Sequence of chain 1.A:
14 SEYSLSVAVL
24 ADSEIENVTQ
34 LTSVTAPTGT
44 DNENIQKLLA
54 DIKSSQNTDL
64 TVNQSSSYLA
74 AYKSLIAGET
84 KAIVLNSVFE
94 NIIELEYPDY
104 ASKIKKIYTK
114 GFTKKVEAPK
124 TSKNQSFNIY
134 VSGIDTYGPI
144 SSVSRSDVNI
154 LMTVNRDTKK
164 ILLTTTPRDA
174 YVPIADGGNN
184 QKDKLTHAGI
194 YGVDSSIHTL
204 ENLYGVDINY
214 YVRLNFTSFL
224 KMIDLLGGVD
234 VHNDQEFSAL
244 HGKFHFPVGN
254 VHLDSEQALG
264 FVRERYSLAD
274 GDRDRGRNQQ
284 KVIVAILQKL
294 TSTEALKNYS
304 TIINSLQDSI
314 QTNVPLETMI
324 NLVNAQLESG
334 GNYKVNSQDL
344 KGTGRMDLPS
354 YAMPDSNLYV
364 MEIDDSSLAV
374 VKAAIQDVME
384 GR

The small molecule below binds the protein below.
Small molecule (SMILES): CC(C)=CCC/C(C)=C\CC/C(C)=C\CC/C(C)=C\CC/C(C)=C\CC/C(C)=C\CC/C(C)=C\CC/C(C)=C\CO[P](=O)(O)OP(=O)(O)O

Binding-site contacts:
Ligand atom C3 contacts residue LEU293 of chain 1.A at 3.2 Å (hydrophobic).
Ligand atom C40 contacts residue ASP138 of chain 1.A at 3.7 Å.
Ligand atom C11 contacts residue VAL157 of chain 1.A at 3.7 Å (hydrophobic).
Ligand atom C33 contacts residue LEU217 of chain 1.A at 3.4 Å (hydrophobic).
Ligand atom P2 contacts residue MG1 of chain 1.B at 3.5 Å.
Ligand atom C31 contacts residue PHE222 of chain 1.A at 3.7 Å (hydrophobic).
Ligand atom O5 contacts residue ARG171 of chain 1.A at 2.7 Å (salt-bridge).
Ligand atom O7 contacts residue ARG268 of chain 1.A at 2.8 Å (salt-bridge).
Ligand atom C38 contacts residue GLN282 of chain 1.A at 3.0 Å.
Ligand atom O6 contacts residue ARG171 of chain 1.A at 3.0 Å (salt-bridge).
Ligand atom C9 contacts residue TYR336 of chain 1.A at 3.6 Å (hydrophobic).
Ligand atom C18 contacts residue MET155 of chain 1.A at 3.7 Å (hydrophobic).
Ligand atom C13 contacts residue ILE132 of chain 1.A at 3.7 Å (hydrophobic).
Ligand atom C35 contacts residue VAL151 of chain 1.A at 3.6 Å (hydrophobic).
Ligand atom O6 contacts residue ARG268 of chain 1.A at 3.0 Å (salt-bridge).
Ligand atom C33 contacts residue GLY136 of chain 1.A at 3.7 Å.
Ligand atom P2 contacts residue ARG268 of chain 1.A at 3.5 Å.
Ligand atom O2 contacts residue ASP138 of chain 1.A at 3.1 Å (salt-bridge).
Ligand atom C40 contacts residue ASP150 of chain 1.A at 3.3 Å.
Ligand atom O2 contacts residue MG1 of chain 1.B at 2.1 Å.
Ligand atom C38 contacts residue VAL265 of chain 1.A at 3.2 Å (hydrophobic).
Ligand atom C13 contacts residue PHE130 of chain 1.A at 3.6 Å (hydrophobic).
Ligand atom O2 contacts residue ASP150 of chain 1.A at 3.0 Å (salt-bridge).
Ligand atom C36 contacts residue PHE219 of chain 1.A at 3.7 Å (hydrophobic).
Ligand atom O5 contacts residue ASP150 of chain 1.A at 3.0 Å (salt-bridge).
Ligand atom C10 contacts residue LEU290 of chain 1.A at 3.5 Å (hydrophobic).
Ligand atom O6 contacts residue ARG278 of chain 1.A at 2.7 Å (salt-bridge).
Ligand atom C15 contacts residue MET155 of chain 1.A at 3.6 Å (hydrophobic).
Ligand atom O1 contacts residue ARG266 of chain 1.A at 3.1 Å (salt-bridge).
Ligand atom C25 contacts residue ILE289 of chain 1.A at 3.6 Å (hydrophobic).
Ligand atom C38 contacts residue EDO1 of chain 1.J at 3.6 Å.
Ligand atom P1 contacts residue MG1 of chain 1.B at 3.5 Å.
Ligand atom C8 contacts residue TYR336 of chain 1.A at 3.5 Å (hydrophobic).
Ligand atom P2 contacts residue ARG171 of chain 1.A at 3.5 Å.
Ligand atom O3 contacts residue ARG266 of chain 1.A at 2.7 Å (salt-bridge).
Ligand atom C28 contacts residue GLN282 of chain 1.A at 3.5 Å.
Ligand atom C33 contacts residue ASN218 of chain 1.A at 3.3 Å.
Ligand atom C30 contacts residue PHE222 of chain 1.A at 3.7 Å (hydrophobic).
Ligand atom O5 contacts residue MG1 of chain 1.B at 2.1 Å.
Ligand atom C40 contacts residue PHE219 of chain 1.A at 3.7 Å (hydrophobic).